The protein below binds the small molecule below.
Small molecule (SMILES): N[C@H]1CCN(S(=O)(=O)c2ccccc2)C1

Sequence of chain 3.A:
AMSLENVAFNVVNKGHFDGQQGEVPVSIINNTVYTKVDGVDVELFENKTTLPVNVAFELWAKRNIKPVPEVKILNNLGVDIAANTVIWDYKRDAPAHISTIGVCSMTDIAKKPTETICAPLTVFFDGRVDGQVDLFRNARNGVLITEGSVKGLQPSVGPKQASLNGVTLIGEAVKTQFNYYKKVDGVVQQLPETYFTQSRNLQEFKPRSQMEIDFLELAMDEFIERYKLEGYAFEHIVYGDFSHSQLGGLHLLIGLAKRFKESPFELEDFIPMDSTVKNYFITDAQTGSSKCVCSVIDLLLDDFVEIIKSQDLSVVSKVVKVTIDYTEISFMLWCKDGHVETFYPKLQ

Binding-site contacts:
Ligand atom C03 contacts residue ASN85 of chain 3.A at 3.2 Å.
Ligand atom C13 contacts residue PHE18 of chain 3.A at 4.0 Å (hydrophobic).
Ligand atom C13 contacts residue ASP19 of chain 3.A at 3.7 Å.
Ligand atom C13 contacts residue GLY20 of chain 3.A at 3.5 Å.
Ligand atom O09 contacts residue VAL104 of chain 3.A at 4.1 Å.
Ligand atom C02 contacts residue GLY103 of chain 3.A at 3.7 Å.
Ligand atom C03 contacts residue GLY103 of chain 3.A at 4.4 Å.
Ligand atom N05 contacts residue ASN85 of chain 3.A at 4.3 Å.
Ligand atom S07 contacts residue LYS63 of chain 3.A at 4.0 Å.
Ligand atom C06 contacts residue GLY103 of chain 3.A at 3.5 Å.
Ligand atom C15 contacts residue PHE18 of chain 3.A at 3.8 Å (hydrophobic).
Ligand atom O09 contacts residue LYS63 of chain 3.A at 3.2 Å.
Ligand atom C04 contacts residue GLY103 of chain 3.A at 4.1 Å.
Ligand atom C04 contacts residue ASN85 of chain 3.A at 3.1 Å.
Ligand atom C14 contacts residue GLY20 of chain 3.A at 4.2 Å.
Ligand atom C14 contacts residue PHE18 of chain 3.A at 3.9 Å (hydrophobic).
Ligand atom C12 contacts residue PHE18 of chain 3.A at 3.6 Å (hydrophobic).
Ligand atom O08 contacts residue VAL104 of chain 3.A at 3.5 Å (h-bond).
Ligand atom N05 contacts residue GLY103 of chain 3.A at 3.5 Å (h-bond).
Ligand atom C10 contacts residue PHE18 of chain 3.A at 3.7 Å (hydrophobic).
Ligand atom O08 contacts residue LYS63 of chain 3.A at 3.4 Å (salt-bridge).
Ligand atom N01 contacts residue ASN85 of chain 3.A at 3.0 Å (h-bond).
Ligand atom O08 contacts residue PHE18 of chain 3.A at 4.4 Å.
Ligand atom C02 contacts residue ASN85 of chain 3.A at 4.4 Å.
Ligand atom N01 contacts residue GLY103 of chain 3.A at 2.8 Å (h-bond).
Ligand atom C12 contacts residue GLY20 of chain 3.A at 3.7 Å.
Ligand atom O08 contacts residue GLY103 of chain 3.A at 4.4 Å.
Ligand atom C11 contacts residue PHE18 of chain 3.A at 3.5 Å (hydrophobic).
Ligand atom C14 contacts residue ASP19 of chain 3.A at 4.3 Å.